Sequence of chain 1.U:
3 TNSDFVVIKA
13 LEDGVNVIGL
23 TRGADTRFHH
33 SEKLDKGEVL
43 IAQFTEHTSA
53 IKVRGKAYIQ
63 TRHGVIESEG

Sequence of chain 1.V:
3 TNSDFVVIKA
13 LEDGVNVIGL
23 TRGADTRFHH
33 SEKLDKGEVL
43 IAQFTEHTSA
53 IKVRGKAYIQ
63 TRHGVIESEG

The protein below binds the small molecule below.
Small molecule (SMILES): N[C@@H](Cc1c[nH]c2ccccc12)C(=O)O

Binding-site contacts:
Ligand atom N contacts residue ASP27 of chain 1.V at 3.0 Å (salt-bridge).
Ligand atom N contacts residue THR28 of chain 1.V at 2.8 Å (h-bond).
Ligand atom N contacts residue THR23 of chain 1.V at 3.0 Å (h-bond).
Ligand atom CZ3 contacts residue GLY21 of chain 1.U at 3.7 Å.
Ligand atom CB contacts residue THR28 of chain 1.V at 3.4 Å.
Ligand atom CH2 contacts residue GLY21 of chain 1.U at 3.6 Å.
Ligand atom OXT contacts residue GLY25 of chain 1.V at 4.0 Å.
Ligand atom CD2 contacts residue THR50 of chain 1.U at 4.0 Å.
Ligand atom CB contacts residue SER51 of chain 1.V at 3.5 Å.
Ligand atom CG contacts residue SER51 of chain 1.V at 3.9 Å.
Ligand atom OXT contacts residue THR47 of chain 1.U at 2.6 Å (h-bond).
Ligand atom OXT contacts residue HIS49 of chain 1.U at 3.7 Å.
Ligand atom N contacts residue GLY25 of chain 1.V at 2.6 Å (h-bond).
Ligand atom CD1 contacts residue SER51 of chain 1.V at 3.5 Å.
Ligand atom O contacts residue ARG24 of chain 1.V at 3.5 Å.
Ligand atom CZ2 contacts residue ALA44 of chain 1.U at 3.9 Å (hydrophobic).
Ligand atom CZ2 contacts residue THR50 of chain 1.U at 3.9 Å.
Ligand atom CD1 contacts residue THR47 of chain 1.U at 4.0 Å.
Ligand atom NE1 contacts residue ALA44 of chain 1.U at 3.7 Å.
Ligand atom C contacts residue GLY25 of chain 1.V at 3.5 Å.
Ligand atom C contacts residue THR47 of chain 1.U at 3.5 Å.
Ligand atom CD1 contacts residue GLN45 of chain 1.U at 3.5 Å.
Ligand atom CE2 contacts residue ALA44 of chain 1.U at 3.9 Å (hydrophobic).
Ligand atom CE2 contacts residue GLN45 of chain 1.U at 3.9 Å.
Ligand atom OXT contacts residue HIS31 of chain 1.U at 4.0 Å.
Ligand atom C contacts residue THR50 of chain 1.U at 4.0 Å.
Ligand atom CA contacts residue GLY25 of chain 1.V at 3.5 Å.
Ligand atom CB contacts residue THR23 of chain 1.V at 3.8 Å.
Ligand atom C contacts residue SER51 of chain 1.V at 3.5 Å.
Ligand atom N contacts residue ARG24 of chain 1.V at 4.0 Å.
Ligand atom O contacts residue GLY25 of chain 1.V at 3.0 Å (h-bond).
Ligand atom O contacts residue SER51 of chain 1.V at 2.9 Å (h-bond).
Ligand atom O contacts residue THR47 of chain 1.U at 3.6 Å (h-bond).
Ligand atom CE2 contacts residue THR50 of chain 1.U at 4.0 Å.
Ligand atom CA contacts residue THR28 of chain 1.V at 3.2 Å.
Ligand atom NE1 contacts residue GLN45 of chain 1.U at 2.8 Å (h-bond).
Ligand atom CZ2 contacts residue ILE53 of chain 1.U at 4.0 Å (hydrophobic).
Ligand atom CA contacts residue SER51 of chain 1.V at 3.9 Å.
Ligand atom CA contacts residue THR23 of chain 1.V at 3.9 Å.
Ligand atom OXT contacts residue THR50 of chain 1.U at 2.8 Å (h-bond).